A small-molecule ligand and the protein it binds are described below.
Small molecule (SMILES): CC(=O)N[C@@H]1[C@@H](O)[C@H](O)[C@@H](CO)O[C@H]1O

Sequence of chain 1.E:
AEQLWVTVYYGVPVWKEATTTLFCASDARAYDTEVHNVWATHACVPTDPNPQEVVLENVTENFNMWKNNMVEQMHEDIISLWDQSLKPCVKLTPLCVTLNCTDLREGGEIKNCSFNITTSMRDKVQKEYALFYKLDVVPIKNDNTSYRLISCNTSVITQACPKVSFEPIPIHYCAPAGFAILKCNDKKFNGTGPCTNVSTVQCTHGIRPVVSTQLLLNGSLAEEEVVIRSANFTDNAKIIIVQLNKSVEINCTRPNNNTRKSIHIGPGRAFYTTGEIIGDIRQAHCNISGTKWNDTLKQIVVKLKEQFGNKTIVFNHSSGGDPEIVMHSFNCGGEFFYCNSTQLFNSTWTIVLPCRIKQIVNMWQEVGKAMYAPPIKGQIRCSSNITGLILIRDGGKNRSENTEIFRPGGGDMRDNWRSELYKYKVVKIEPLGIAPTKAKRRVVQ

Binding-site contacts:
Ligand atom O5 contacts residue ASN171 of chain 1.E at 2.4 Å (h-bond).
Ligand atom C7 contacts residue ASN171 of chain 1.E at 3.3 Å.
Ligand atom C1 contacts residue ASN171 of chain 1.E at 1.4 Å.
Ligand atom C5 contacts residue ASN171 of chain 1.E at 3.7 Å.
Ligand atom C6 contacts residue ARG166 of chain 1.E at 3.9 Å.
Ligand atom C8 contacts residue ASN171 of chain 1.E at 3.5 Å.
Ligand atom C6 contacts residue VAL156 of chain 1.E at 4.2 Å (hydrophobic).
Ligand atom O6 contacts residue VAL156 of chain 1.E at 4.4 Å.
Ligand atom C5 contacts residue VAL156 of chain 1.E at 4.4 Å (hydrophobic).
Ligand atom C8 contacts residue THR172 of chain 1.E at 3.8 Å.
Ligand atom C4 contacts residue ASN171 of chain 1.E at 4.1 Å.
Ligand atom O7 contacts residue ASN171 of chain 1.E at 3.5 Å (h-bond).
Ligand atom N2 contacts residue ASN171 of chain 1.E at 2.8 Å (h-bond).
Ligand atom C3 contacts residue ASN171 of chain 1.E at 3.7 Å.
Ligand atom C2 contacts residue ASN171 of chain 1.E at 2.3 Å.